Sequence of chain 1.C:
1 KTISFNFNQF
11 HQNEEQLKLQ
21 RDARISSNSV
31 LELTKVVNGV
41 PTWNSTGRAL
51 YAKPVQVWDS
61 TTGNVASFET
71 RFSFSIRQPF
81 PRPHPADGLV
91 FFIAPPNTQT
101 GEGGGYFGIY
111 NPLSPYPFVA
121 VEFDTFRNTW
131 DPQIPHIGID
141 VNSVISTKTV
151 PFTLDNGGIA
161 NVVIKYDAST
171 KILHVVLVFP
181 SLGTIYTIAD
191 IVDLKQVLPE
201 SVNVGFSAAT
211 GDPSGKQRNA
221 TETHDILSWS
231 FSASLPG

Binding-site contacts:
Ligand atom C8 contacts residue ASN128 of chain 1.C at 4.0 Å.
Ligand atom O6 contacts residue GLN217 of chain 1.C at 4.1 Å.
Ligand atom O4 contacts residue ASP87 of chain 1.C at 2.8 Å (salt-bridge).
Ligand atom C2 contacts residue ASP212 of chain 1.C at 4.1 Å.
Ligand atom C4 contacts residue ASP87 of chain 1.C at 3.6 Å.
Ligand atom C3 contacts residue ASN128 of chain 1.C at 3.5 Å.
Ligand atom C5 contacts residue PHE126 of chain 1.C at 3.7 Å (hydrophobic).
Ligand atom O7 contacts residue GLY104 of chain 1.C at 3.7 Å.
Ligand atom C7 contacts residue GLY105 of chain 1.C at 3.8 Å.
Ligand atom C6 contacts residue GLY211 of chain 1.C at 4.1 Å.
Ligand atom C1 contacts residue GLY215 of chain 1.C at 4.2 Å.
Ligand atom O3 contacts residue ASP87 of chain 1.C at 2.6 Å (salt-bridge).
Ligand atom O4 contacts residue GLY104 of chain 1.C at 4.1 Å.
Ligand atom O3 contacts residue GLY104 of chain 1.C at 3.8 Å.
Ligand atom C3 contacts residue ASP87 of chain 1.C at 3.6 Å.
Ligand atom C1 contacts residue SER214 of chain 1.C at 4.2 Å.
Ligand atom C6 contacts residue HIS84 of chain 1.C at 4.0 Å.
Ligand atom C3 contacts residue GLY105 of chain 1.C at 4.2 Å.
Ligand atom O3 contacts residue PHE126 of chain 1.C at 3.7 Å.
Ligand atom N2 contacts residue ASN128 of chain 1.C at 3.6 Å (h-bond).
Ligand atom C4 contacts residue PHE126 of chain 1.C at 3.7 Å (hydrophobic).
Ligand atom C6 contacts residue ASP212 of chain 1.C at 4.2 Å.
Ligand atom C6 contacts residue ALA220 of chain 1.C at 3.7 Å (hydrophobic).
Ligand atom O6 contacts residue ALA220 of chain 1.C at 3.9 Å.
Ligand atom C7 contacts residue ASN128 of chain 1.C at 3.8 Å.
Ligand atom O4 contacts residue GLY211 of chain 1.C at 3.5 Å.
Ligand atom C8 contacts residue TRP130 of chain 1.C at 3.9 Å (hydrophobic).
Ligand atom C6 contacts residue PHE126 of chain 1.C at 4.2 Å (hydrophobic).
Ligand atom C2 contacts residue ASN128 of chain 1.C at 4.2 Å.
Ligand atom O5 contacts residue ASP212 of chain 1.C at 3.8 Å.
Ligand atom O4 contacts residue ASP212 of chain 1.C at 3.0 Å (salt-bridge).
Ligand atom C3 contacts residue PHE126 of chain 1.C at 3.5 Å (hydrophobic).
Ligand atom O7 contacts residue GLY103 of chain 1.C at 4.0 Å.
Ligand atom O6 contacts residue GLY215 of chain 1.C at 3.3 Å.
Ligand atom C6 contacts residue GLY215 of chain 1.C at 4.2 Å.
Ligand atom O5 contacts residue GLY215 of chain 1.C at 3.4 Å.
Ligand atom O3 contacts residue GLY105 of chain 1.C at 2.9 Å (h-bond).
Ligand atom O7 contacts residue GLY105 of chain 1.C at 3.0 Å (h-bond).
Ligand atom O3 contacts residue ASN128 of chain 1.C at 2.9 Å (h-bond).
Ligand atom O6 contacts residue HIS84 of chain 1.C at 3.5 Å (h-bond).

The protein below binds the small molecule below.
Small molecule (SMILES): CC(=O)N[C@@H]1[C@@H](O)[C@@H](O)[C@@H](CO)O[C@@H]1O